Sequence of chain 1.A:
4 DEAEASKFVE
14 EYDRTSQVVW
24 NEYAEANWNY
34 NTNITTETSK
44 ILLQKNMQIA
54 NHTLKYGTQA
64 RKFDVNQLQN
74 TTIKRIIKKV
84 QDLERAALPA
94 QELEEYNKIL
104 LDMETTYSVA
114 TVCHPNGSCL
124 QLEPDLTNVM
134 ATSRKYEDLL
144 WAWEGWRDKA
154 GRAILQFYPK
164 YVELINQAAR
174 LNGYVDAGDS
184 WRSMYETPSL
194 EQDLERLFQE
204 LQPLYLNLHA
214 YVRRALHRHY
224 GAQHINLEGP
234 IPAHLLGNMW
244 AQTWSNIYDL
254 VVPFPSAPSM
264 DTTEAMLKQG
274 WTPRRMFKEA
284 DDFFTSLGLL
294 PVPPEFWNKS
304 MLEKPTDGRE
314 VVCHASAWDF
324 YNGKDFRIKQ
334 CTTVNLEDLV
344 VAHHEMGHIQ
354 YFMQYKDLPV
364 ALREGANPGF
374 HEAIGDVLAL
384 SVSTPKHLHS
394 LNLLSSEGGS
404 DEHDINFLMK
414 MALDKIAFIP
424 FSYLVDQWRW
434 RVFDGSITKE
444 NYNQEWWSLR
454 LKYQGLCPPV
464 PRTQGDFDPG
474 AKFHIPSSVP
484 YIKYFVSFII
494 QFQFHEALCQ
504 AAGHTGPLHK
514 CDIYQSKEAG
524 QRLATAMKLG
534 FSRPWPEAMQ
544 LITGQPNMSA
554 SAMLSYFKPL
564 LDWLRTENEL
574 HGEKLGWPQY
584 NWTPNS

A small-molecule ligand and the protein it binds are described below.
Small molecule (SMILES): CC(=O)N[C@H]1[C@H](O[C@H]2[C@H](O)[C@@H](NC(C)=O)CO[C@@H]2CO[C@@H]2O[C@@H](C)[C@@H](O)[C@@H](O)[C@@H]2O)O[C@H](CO)[C@@H](O[C@@H]2O[C@H](CO)[C@@H](O)[C@H](O)[C@@H]2O)[C@@H]1O

Binding-site contacts:
Ligand atom C6 contacts residue GLU13 of chain 1.A at 3.9 Å.
Ligand atom C4 contacts residue SER9 of chain 1.A at 3.6 Å.
Ligand atom O4 contacts residue SER9 of chain 1.A at 4.5 Å.
Ligand atom C8 contacts residue LEU361 of chain 1.A at 3.9 Å (hydrophobic).
Ligand atom C6 contacts residue ILE76 of chain 1.A at 4.0 Å (hydrophobic).
Ligand atom O5 contacts residue ASN73 of chain 1.A at 2.3 Å (h-bond).
Ligand atom C6 contacts residue THR75 of chain 1.A at 4.2 Å.
Ligand atom C2 contacts residue ASN73 of chain 1.A at 2.6 Å.
Ligand atom C1 contacts residue ASN73 of chain 1.A at 1.4 Å.
Ligand atom N2 contacts residue ASN73 of chain 1.A at 3.0 Å (h-bond).
Ligand atom C5 contacts residue SER9 of chain 1.A at 3.4 Å.
Ligand atom C6 contacts residue SER9 of chain 1.A at 3.1 Å.
Ligand atom C5 contacts residue ASN73 of chain 1.A at 3.5 Å.
Ligand atom C8 contacts residue PRO362 of chain 1.A at 3.8 Å (hydrophobic).
Ligand atom O4 contacts residue GLU13 of chain 1.A at 2.6 Å (salt-bridge).
Ligand atom O3 contacts residue GLU13 of chain 1.A at 4.1 Å.
Ligand atom C4 contacts residue ASN73 of chain 1.A at 4.3 Å.
Ligand atom C6 contacts residue VAL12 of chain 1.A at 3.8 Å (hydrophobic).
Ligand atom C7 contacts residue ASN73 of chain 1.A at 3.5 Å.
Ligand atom C3 contacts residue GLU13 of chain 1.A at 4.2 Å.
Ligand atom C5 contacts residue GLU13 of chain 1.A at 4.1 Å.
Ligand atom O7 contacts residue THR75 of chain 1.A at 4.4 Å.
Ligand atom C5 contacts residue ILE76 of chain 1.A at 4.2 Å (hydrophobic).
Ligand atom C4 contacts residue GLU13 of chain 1.A at 3.1 Å.
Ligand atom O7 contacts residue ASN73 of chain 1.A at 3.6 Å.
Ligand atom C3 contacts residue ASN73 of chain 1.A at 3.9 Å.
Ligand atom C5 contacts residue THR75 of chain 1.A at 4.2 Å.